The small molecule below binds the protein below.
Small molecule (SMILES): Oc1cccc(-c2ccccc2)c1O

Sequence of chain 6.A:
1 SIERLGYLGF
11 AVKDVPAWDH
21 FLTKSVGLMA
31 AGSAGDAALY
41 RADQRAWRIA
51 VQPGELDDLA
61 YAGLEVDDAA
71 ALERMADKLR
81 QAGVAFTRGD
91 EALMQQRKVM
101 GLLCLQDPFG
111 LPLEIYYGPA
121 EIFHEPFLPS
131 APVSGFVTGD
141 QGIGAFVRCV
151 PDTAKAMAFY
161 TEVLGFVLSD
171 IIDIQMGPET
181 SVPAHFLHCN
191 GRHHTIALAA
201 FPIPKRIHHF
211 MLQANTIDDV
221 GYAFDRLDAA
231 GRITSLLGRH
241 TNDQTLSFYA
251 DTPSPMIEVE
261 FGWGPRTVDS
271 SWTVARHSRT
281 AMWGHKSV

Binding-site contacts:
Ligand atom CKA contacts residue HIS208 of chain 6.A at 3.6 Å.
Ligand atom CK5 contacts residue HIS240 of chain 6.A at 3.3 Å.
Ligand atom CK3 contacts residue TYR249 of chain 6.A at 3.0 Å (hydrophobic).
Ligand atom CK9 contacts residue HIS209 of chain 6.A at 3.9 Å.
Ligand atom OK2 contacts residue TYR249 of chain 6.A at 2.9 Å (h-bond).
Ligand atom CK2 contacts residue TYR249 of chain 6.A at 3.3 Å (hydrophobic).
Ligand atom CK4 contacts residue TYR249 of chain 6.A at 3.9 Å (hydrophobic).
Ligand atom CK1 contacts residue HIS240 of chain 6.A at 3.5 Å.
Ligand atom OK2 contacts residue HIS240 of chain 6.A at 4.0 Å.
Ligand atom CKB contacts residue TYR249 of chain 6.A at 4.1 Å (hydrophobic).
Ligand atom CK6 contacts residue PHE186 of chain 6.A at 3.6 Å (hydrophobic).
Ligand atom CK3 contacts residue HIS240 of chain 6.A at 3.5 Å.
Ligand atom OK2 contacts residue HIS209 of chain 6.A at 2.7 Å (h-bond).
Ligand atom OK1 contacts residue HIS240 of chain 6.A at 3.5 Å (h-bond).
Ligand atom OK1 contacts residue ASP243 of chain 6.A at 3.6 Å (salt-bridge).
Ligand atom CKA contacts residue PHE201 of chain 6.A at 3.9 Å (hydrophobic).
Ligand atom CK4 contacts residue GLU260 of chain 6.A at 3.8 Å.
Ligand atom CK5 contacts residue ASP243 of chain 6.A at 4.0 Å.
Ligand atom CK4 contacts residue HIS194 of chain 6.A at 3.8 Å.
Ligand atom CK1 contacts residue THR280 of chain 6.A at 4.0 Å.
Ligand atom CK5 contacts residue ASN242 of chain 6.A at 3.5 Å.
Ligand atom CKC contacts residue TYR249 of chain 6.A at 3.2 Å (hydrophobic).
Ligand atom CK1 contacts residue PHE186 of chain 6.A at 3.5 Å (hydrophobic).
Ligand atom CK6 contacts residue HIS240 of chain 6.A at 3.3 Å.
Ligand atom CK6 contacts residue ASN242 of chain 6.A at 3.3 Å.
Ligand atom CK6 contacts residue ILE172 of chain 6.A at 3.9 Å (hydrophobic).
Ligand atom OK1 contacts residue HIS194 of chain 6.A at 3.3 Å.
Ligand atom CK5 contacts residue HIS194 of chain 6.A at 3.9 Å.
Ligand atom CK2 contacts residue HIS240 of chain 6.A at 3.5 Å.
Ligand atom CK8 contacts residue HIS209 of chain 6.A at 3.8 Å.
Ligand atom CK9 contacts residue PHE201 of chain 6.A at 3.8 Å (hydrophobic).
Ligand atom CK3 contacts residue GLU260 of chain 6.A at 3.5 Å.
Ligand atom CK4 contacts residue HIS240 of chain 6.A at 3.2 Å.
Ligand atom OK1 contacts residue GLU260 of chain 6.A at 3.1 Å (salt-bridge).
Ligand atom OK2 contacts residue GLU260 of chain 6.A at 2.4 Å (salt-bridge).
Ligand atom CKC contacts residue THR280 of chain 6.A at 3.9 Å.
Ligand atom CK7 contacts residue TYR249 of chain 6.A at 3.4 Å (hydrophobic).
Ligand atom CK3 contacts residue HIS209 of chain 6.A at 4.0 Å.
Ligand atom CK9 contacts residue ILE174 of chain 6.A at 4.1 Å (hydrophobic).
Ligand atom CK5 contacts residue PHE186 of chain 6.A at 3.8 Å (hydrophobic).